The small molecule below binds the protein below.
Small molecule (SMILES): C[C@H](N)C(=O)N[C@H](C(=O)N1CCC[C@H]1C(=O)N[C@@H](C)C(=O)N[C@@H](CC1=c2ccccc2=NC1)C(=O)N[C@H](C=O)CC(N)=O)[C@@H](C)O

Sequence of chain 1.B:
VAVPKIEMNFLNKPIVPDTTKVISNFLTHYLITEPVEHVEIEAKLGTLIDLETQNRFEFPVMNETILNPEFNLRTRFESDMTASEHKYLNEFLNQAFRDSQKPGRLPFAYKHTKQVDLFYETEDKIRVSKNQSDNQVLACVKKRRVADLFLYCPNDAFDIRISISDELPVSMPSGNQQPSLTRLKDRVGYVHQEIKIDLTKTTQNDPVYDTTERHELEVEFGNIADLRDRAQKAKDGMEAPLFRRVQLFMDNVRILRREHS

Sequence of chain 1.A:
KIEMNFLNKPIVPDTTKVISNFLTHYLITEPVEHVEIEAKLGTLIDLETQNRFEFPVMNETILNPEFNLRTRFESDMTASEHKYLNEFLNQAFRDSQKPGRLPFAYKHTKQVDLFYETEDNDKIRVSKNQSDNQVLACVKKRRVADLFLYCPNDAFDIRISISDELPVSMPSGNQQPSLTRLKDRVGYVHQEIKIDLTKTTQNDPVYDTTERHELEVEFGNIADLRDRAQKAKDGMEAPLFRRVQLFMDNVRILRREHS

Binding-site contacts:
Ligand atom CB contacts residue GLU109 of chain 1.B at 4.0 Å.
Ligand atom CD contacts residue MET101 of chain 1.A at 4.2 Å (hydrophobic).
Ligand atom CA contacts residue HIS68 of chain 1.B at 4.2 Å.
Ligand atom O contacts residue GLU109 of chain 1.B at 4.2 Å.
Ligand atom ND2 contacts residue ASN198 of chain 1.A at 3.8 Å.
Ligand atom CZ3 contacts residue PHE65 of chain 1.B at 3.6 Å (hydrophobic).
Ligand atom CA contacts residue GLU109 of chain 1.B at 4.3 Å.
Ligand atom O contacts residue ASN107 of chain 1.B at 3.7 Å.
Ligand atom CH2 contacts residue PHE65 of chain 1.B at 3.9 Å (hydrophobic).
Ligand atom CZ2 contacts residue LEU192 of chain 1.B at 4.1 Å (hydrophobic).
Ligand atom CB contacts residue HIS68 of chain 1.B at 3.4 Å.
Ligand atom CZ2 contacts residue PHE65 of chain 1.B at 3.7 Å (hydrophobic).
Ligand atom CD contacts residue GLU109 of chain 1.B at 3.7 Å.
Ligand atom CH2 contacts residue VAL61 of chain 1.B at 4.0 Å (hydrophobic).
Ligand atom CG contacts residue ASN64 of chain 1.B at 3.9 Å.
Ligand atom CG contacts residue MET101 of chain 1.A at 4.0 Å (hydrophobic).
Ligand atom CE3 contacts residue VAL61 of chain 1.B at 4.1 Å (hydrophobic).
Ligand atom CD1 contacts residue PHE65 of chain 1.B at 4.3 Å (hydrophobic).
Ligand atom CG contacts residue PRO108 of chain 1.B at 4.1 Å (hydrophobic).
Ligand atom CB contacts residue ASN64 of chain 1.B at 4.2 Å.
Ligand atom CH2 contacts residue MET101 of chain 1.A at 3.6 Å (hydrophobic).
Ligand atom CE2 contacts residue PHE65 of chain 1.B at 3.5 Å (hydrophobic).
Ligand atom CZ3 contacts residue VAL61 of chain 1.B at 3.5 Å (hydrophobic).
Ligand atom CH2 contacts residue LEU192 of chain 1.B at 4.1 Å (hydrophobic).
Ligand atom CB contacts residue MET101 of chain 1.A at 4.1 Å (hydrophobic).
Ligand atom CZ2 contacts residue MET101 of chain 1.A at 4.3 Å (hydrophobic).
Ligand atom O contacts residue PHE110 of chain 1.B at 4.2 Å.
Ligand atom CD2 contacts residue PHE65 of chain 1.B at 3.9 Å (hydrophobic).
Ligand atom CG contacts residue MET101 of chain 1.A at 3.8 Å (hydrophobic).
Ligand atom CZ3 contacts residue MET101 of chain 1.A at 3.9 Å (hydrophobic).
Ligand atom CD contacts residue ASN107 of chain 1.B at 3.7 Å.
Ligand atom NE1 contacts residue PHE65 of chain 1.B at 3.8 Å.
Ligand atom OD1 contacts residue ASN64 of chain 1.B at 2.7 Å (h-bond).
Ligand atom O contacts residue ASN64 of chain 1.B at 3.2 Å.
Ligand atom CA contacts residue GLU109 of chain 1.B at 3.7 Å.
Ligand atom CE3 contacts residue PHE65 of chain 1.B at 3.6 Å (hydrophobic).
Ligand atom N contacts residue GLU109 of chain 1.B at 3.5 Å.
Ligand atom CE3 contacts residue ASN64 of chain 1.B at 4.0 Å.
Ligand atom ND2 contacts residue MET101 of chain 1.A at 3.3 Å.
Ligand atom C contacts residue GLU109 of chain 1.B at 3.8 Å.